The small molecule below binds the protein below.
Small molecule (SMILES): CC(=O)N[C@@H]1[C@@H](O)[C@H](O)[C@@H](CO)O[C@H]1O

Sequence of chain 1.C:
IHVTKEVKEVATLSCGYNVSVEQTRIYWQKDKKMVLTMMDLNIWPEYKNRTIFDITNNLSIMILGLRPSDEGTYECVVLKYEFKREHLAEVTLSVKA

Binding-site contacts:
Ligand atom O5 contacts residue ASN64 of chain 1.C at 4.0 Å.
Ligand atom C6 contacts residue ASN64 of chain 1.C at 4.1 Å.
Ligand atom O7 contacts residue ASN19 of chain 1.C at 4.0 Å.
Ligand atom N2 contacts residue ASN19 of chain 1.C at 2.8 Å (h-bond).
Ligand atom O5 contacts residue THR62 of chain 1.C at 3.8 Å.
Ligand atom C7 contacts residue ASN19 of chain 1.C at 3.7 Å.
Ligand atom C4 contacts residue ASN19 of chain 1.C at 4.3 Å.
Ligand atom O6 contacts residue ASN63 of chain 1.C at 2.5 Å (h-bond).
Ligand atom C2 contacts residue ASN19 of chain 1.C at 2.5 Å.
Ligand atom C1 contacts residue ASN64 of chain 1.C at 4.5 Å.
Ligand atom O6 contacts residue ASN64 of chain 1.C at 3.5 Å (h-bond).
Ligand atom C3 contacts residue ASN19 of chain 1.C at 3.7 Å.
Ligand atom C6 contacts residue THR62 of chain 1.C at 4.3 Å.
Ligand atom O5 contacts residue ASN19 of chain 1.C at 2.4 Å (h-bond).
Ligand atom C5 contacts residue ASN19 of chain 1.C at 3.7 Å.
Ligand atom C1 contacts residue ASN19 of chain 1.C at 1.4 Å.
Ligand atom C6 contacts residue ASN63 of chain 1.C at 3.2 Å.